Binding-site contacts:
Ligand atom N2 contacts residue ASN416 of chain 1.I at 2.9 Å (h-bond).
Ligand atom C8 contacts residue SER415 of chain 1.I at 4.0 Å.
Ligand atom C8 contacts residue NAG1 of chain 1.W at 3.5 Å.
Ligand atom C2 contacts residue ASN416 of chain 1.I at 2.4 Å.
Ligand atom O7 contacts residue ASN232 of chain 1.I at 3.9 Å.
Ligand atom C3 contacts residue ASN416 of chain 1.I at 3.8 Å.
Ligand atom C5 contacts residue ASN416 of chain 1.I at 3.7 Å.
Ligand atom O7 contacts residue NAG1 of chain 1.W at 4.2 Å.
Ligand atom O5 contacts residue ASN416 of chain 1.I at 2.4 Å (h-bond).
Ligand atom C1 contacts residue ASN416 of chain 1.I at 1.4 Å.
Ligand atom O7 contacts residue ASN416 of chain 1.I at 2.9 Å (h-bond).
Ligand atom C8 contacts residue ASN232 of chain 1.I at 4.2 Å.
Ligand atom C8 contacts residue VAL414 of chain 1.I at 3.5 Å (hydrophobic).
Ligand atom C8 contacts residue ASN416 of chain 1.I at 4.0 Å.
Ligand atom O5 contacts residue PRO261 of chain 1.I at 4.3 Å.
Ligand atom C7 contacts residue NAG1 of chain 1.W at 4.3 Å.
Ligand atom C7 contacts residue ASN232 of chain 1.I at 4.5 Å.
Ligand atom C7 contacts residue ASN416 of chain 1.I at 3.1 Å.
Ligand atom C4 contacts residue ASN416 of chain 1.I at 4.2 Å.

Sequence of chain 1.I:
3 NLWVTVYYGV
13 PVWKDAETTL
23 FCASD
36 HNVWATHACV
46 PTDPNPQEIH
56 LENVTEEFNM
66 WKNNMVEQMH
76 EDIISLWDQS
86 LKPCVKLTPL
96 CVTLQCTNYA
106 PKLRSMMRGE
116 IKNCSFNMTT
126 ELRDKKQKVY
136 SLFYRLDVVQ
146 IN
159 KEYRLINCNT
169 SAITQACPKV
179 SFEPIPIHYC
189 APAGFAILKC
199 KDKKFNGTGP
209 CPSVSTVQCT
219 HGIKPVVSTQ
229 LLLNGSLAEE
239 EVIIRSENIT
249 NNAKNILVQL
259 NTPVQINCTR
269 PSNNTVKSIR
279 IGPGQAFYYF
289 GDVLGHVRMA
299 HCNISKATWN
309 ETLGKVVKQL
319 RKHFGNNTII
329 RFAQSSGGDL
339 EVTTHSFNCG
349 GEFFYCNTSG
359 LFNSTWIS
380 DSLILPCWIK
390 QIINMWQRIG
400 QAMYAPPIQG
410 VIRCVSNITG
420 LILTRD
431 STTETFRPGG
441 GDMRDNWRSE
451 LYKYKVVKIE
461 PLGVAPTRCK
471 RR

The protein below binds the small molecule below.
Small molecule (SMILES): CC(=O)N[C@@H]1[C@@H](O)[C@H](O)[C@@H](CO)O[C@H]1O